A protein and the small-molecule ligand that binds it are described below.
Small molecule (SMILES): CC(=O)N[C@H]1[C@H](O[C@H]2[C@H](O)[C@@H](NC(C)=O)CO[C@@H]2CO)O[C@H](CO)[C@@H](O[C@@H]2O[C@H](CO)[C@@H](O)[C@H](O[C@H]3O[C@H](CO)[C@@H](O)[C@H](O)[C@@H]3O)[C@@H]2O)[C@@H]1O

Binding-site contacts:
Ligand atom C3 contacts residue ASN146 of chain 1.B at 3.8 Å.
Ligand atom C2 contacts residue SER300 of chain 1.B at 4.3 Å.
Ligand atom C4 contacts residue ASN146 of chain 1.B at 4.1 Å.
Ligand atom O7 contacts residue ASN244 of chain 1.B at 4.0 Å.
Ligand atom C5 contacts residue ASN146 of chain 1.B at 3.4 Å.
Ligand atom C7 contacts residue SER300 of chain 1.B at 3.9 Å.
Ligand atom C2 contacts residue ASN146 of chain 1.B at 2.5 Å.
Ligand atom C8 contacts residue SER300 of chain 1.B at 3.5 Å.
Ligand atom C3 contacts residue LYS299 of chain 1.B at 3.7 Å.
Ligand atom C7 contacts residue ASN146 of chain 1.B at 3.9 Å.
Ligand atom C6 contacts residue THR297 of chain 1.B at 3.7 Å.
Ligand atom O4 contacts residue THR93 of chain 1.B at 3.5 Å (h-bond).
Ligand atom O6 contacts residue CYS245 of chain 1.B at 4.2 Å.
Ligand atom N2 contacts residue CYS298 of chain 1.B at 3.9 Å.
Ligand atom O5 contacts residue ASN146 of chain 1.B at 2.1 Å (h-bond).
Ligand atom C6 contacts residue LYS136 of chain 1.B at 3.4 Å.
Ligand atom C1 contacts residue SER300 of chain 1.B at 4.2 Å.
Ligand atom C1 contacts residue ASP95 of chain 1.B at 3.9 Å.
Ligand atom N2 contacts residue ASN146 of chain 1.B at 3.2 Å (h-bond).
Ligand atom O7 contacts residue ASN146 of chain 1.B at 4.1 Å.
Ligand atom C8 contacts residue CYS298 of chain 1.B at 3.6 Å (hydrophobic).
Ligand atom C7 contacts residue CYS298 of chain 1.B at 3.7 Å (hydrophobic).
Ligand atom O3 contacts residue CYS298 of chain 1.B at 3.3 Å (h-bond).
Ligand atom O7 contacts residue CYS298 of chain 1.B at 4.0 Å.
Ligand atom C5 contacts residue ASP95 of chain 1.B at 3.8 Å.
Ligand atom O5 contacts residue LYS136 of chain 1.B at 3.4 Å (salt-bridge).
Ligand atom O6 contacts residue CYS298 of chain 1.B at 3.0 Å (h-bond).
Ligand atom O5 contacts residue ASP95 of chain 1.B at 4.3 Å.
Ligand atom C4 contacts residue LYS299 of chain 1.B at 4.3 Å.
Ligand atom O6 contacts residue LYS136 of chain 1.B at 3.1 Å (salt-bridge).
Ligand atom O4 contacts residue LYS299 of chain 1.B at 4.2 Å.
Ligand atom O6 contacts residue THR297 of chain 1.B at 3.2 Å (h-bond).
Ligand atom C8 contacts residue LEU145 of chain 1.B at 3.4 Å (hydrophobic).
Ligand atom C5 contacts residue LYS136 of chain 1.B at 4.0 Å.
Ligand atom C1 contacts residue ASN146 of chain 1.B at 1.4 Å.
Ligand atom O6 contacts residue THR93 of chain 1.B at 3.8 Å.
Ligand atom C3 contacts residue ASP95 of chain 1.B at 4.1 Å.
Ligand atom N2 contacts residue SER300 of chain 1.B at 3.3 Å.
Ligand atom C5 contacts residue LYS299 of chain 1.B at 4.2 Å.
Ligand atom C8 contacts residue PHE243 of chain 1.B at 3.6 Å (hydrophobic).

Sequence of chain 1.B:
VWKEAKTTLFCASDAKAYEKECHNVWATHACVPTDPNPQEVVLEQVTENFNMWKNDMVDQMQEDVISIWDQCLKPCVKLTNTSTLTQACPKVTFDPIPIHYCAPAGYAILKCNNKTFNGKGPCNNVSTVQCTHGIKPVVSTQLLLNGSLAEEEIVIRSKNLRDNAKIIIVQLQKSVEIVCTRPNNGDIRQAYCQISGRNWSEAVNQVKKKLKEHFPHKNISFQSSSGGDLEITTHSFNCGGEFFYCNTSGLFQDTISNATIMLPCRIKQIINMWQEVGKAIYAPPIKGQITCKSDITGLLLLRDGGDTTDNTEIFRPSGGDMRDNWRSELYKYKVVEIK